Sequence of chain 1.A:
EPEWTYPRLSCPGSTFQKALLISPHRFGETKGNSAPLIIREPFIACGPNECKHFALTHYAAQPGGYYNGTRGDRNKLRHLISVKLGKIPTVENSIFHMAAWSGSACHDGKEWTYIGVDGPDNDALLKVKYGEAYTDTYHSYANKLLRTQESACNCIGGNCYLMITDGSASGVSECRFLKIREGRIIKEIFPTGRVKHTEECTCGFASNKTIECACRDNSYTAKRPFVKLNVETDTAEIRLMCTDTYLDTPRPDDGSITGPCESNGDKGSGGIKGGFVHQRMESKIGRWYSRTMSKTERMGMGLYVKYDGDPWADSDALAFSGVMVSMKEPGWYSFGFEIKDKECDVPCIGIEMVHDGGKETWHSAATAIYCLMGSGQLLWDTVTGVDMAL

A small-molecule ligand and the protein it binds are described below.
Small molecule (SMILES): [H]/N=C(\N)N[C@H]1C=C(C(=O)O)O[C@@H]([C@H](O)[C@H](O)CO)[C@@H]1NC(C)=O

Binding-site contacts:
Ligand atom C1 contacts residue ARG374 of chain 1.A at 3.6 Å.
Ligand atom C9 contacts residue ASN294 of chain 1.A at 3.6 Å.
Ligand atom C10 contacts residue ARG150 of chain 1.A at 3.7 Å.
Ligand atom O1A contacts residue TYR409 of chain 1.A at 3.4 Å (h-bond).
Ligand atom O9 contacts residue ARG223 of chain 1.A at 3.6 Å (salt-bridge).
Ligand atom C4 contacts residue ASP149 of chain 1.A at 3.4 Å.
Ligand atom O1A contacts residue ARG292 of chain 1.A at 3.3 Å (salt-bridge).
Ligand atom O1A contacts residue ARG374 of chain 1.A at 2.8 Å (salt-bridge).
Ligand atom O6 contacts residue ARG292 of chain 1.A at 3.5 Å (salt-bridge).
Ligand atom NH1 contacts residue GLU226 of chain 1.A at 3.0 Å (salt-bridge).
Ligand atom O8 contacts residue GLU275 of chain 1.A at 2.8 Å (salt-bridge).
Ligand atom CZ contacts residue GLU117 of chain 1.A at 3.7 Å.
Ligand atom NH2 contacts residue ASP149 of chain 1.A at 2.9 Å (salt-bridge).
Ligand atom C5 contacts residue ASP149 of chain 1.A at 3.7 Å.
Ligand atom O8 contacts residue ARG292 of chain 1.A at 3.2 Å (salt-bridge).
Ligand atom CZ contacts residue TRP177 of chain 1.A at 3.4 Å (hydrophobic).
Ligand atom NE contacts residue ASP149 of chain 1.A at 2.6 Å (salt-bridge).
Ligand atom O6 contacts residue TYR409 of chain 1.A at 2.9 Å (h-bond).
Ligand atom NH2 contacts residue TRP177 of chain 1.A at 2.8 Å (h-bond).
Ligand atom C4 contacts residue TYR409 of chain 1.A at 3.8 Å (hydrophobic).
Ligand atom C1 contacts residue TYR409 of chain 1.A at 3.0 Å (hydrophobic).
Ligand atom O1B contacts residue TYR409 of chain 1.A at 3.3 Å (h-bond).
Ligand atom C9 contacts residue GLU275 of chain 1.A at 3.2 Å.
Ligand atom C3 contacts residue ASP149 of chain 1.A at 3.4 Å.
Ligand atom O1B contacts residue ARG116 of chain 1.A at 2.8 Å (salt-bridge).
Ligand atom C8 contacts residue ARG292 of chain 1.A at 3.6 Å.
Ligand atom O10 contacts residue ASP149 of chain 1.A at 3.4 Å.
Ligand atom O10 contacts residue ARG150 of chain 1.A at 2.7 Å (salt-bridge).
Ligand atom NH1 contacts residue TRP177 of chain 1.A at 3.1 Å (h-bond).
Ligand atom C8 contacts residue GLU275 of chain 1.A at 3.5 Å.
Ligand atom C3 contacts residue TYR409 of chain 1.A at 3.0 Å (hydrophobic).
Ligand atom C6 contacts residue GLU276 of chain 1.A at 3.6 Å.
Ligand atom NE contacts residue GLU117 of chain 1.A at 3.5 Å (salt-bridge).
Ligand atom O8 contacts residue GLU276 of chain 1.A at 3.6 Å (salt-bridge).
Ligand atom C3 contacts residue GLU117 of chain 1.A at 3.6 Å.
Ligand atom C6 contacts residue TYR409 of chain 1.A at 3.6 Å (hydrophobic).
Ligand atom NH2 contacts residue ARG154 of chain 1.A at 3.2 Å (salt-bridge).
Ligand atom O1B contacts residue ARG374 of chain 1.A at 2.9 Å (salt-bridge).
Ligand atom C2 contacts residue TYR409 of chain 1.A at 3.1 Å (hydrophobic).
Ligand atom O9 contacts residue GLU275 of chain 1.A at 2.7 Å (salt-bridge).